Binding-site contacts:
Ligand atom C21 contacts residue HEM1 of chain 1.M at 3.5 Å.
Ligand atom C07 contacts residue VAL296 of chain 1.B at 3.3 Å (hydrophobic).
Ligand atom N02 contacts residue TRP316 of chain 1.B at 2.8 Å (h-bond).
Ligand atom N30 contacts residue VAL64 of chain 1.B at 3.7 Å.
Ligand atom C02 contacts residue HEM1 of chain 1.M at 3.7 Å.
Ligand atom C04 contacts residue HEM1 of chain 1.M at 3.3 Å.
Ligand atom C06 contacts residue PHE313 of chain 1.B at 3.5 Å (hydrophobic).
Ligand atom C09 contacts residue HEM1 of chain 1.M at 3.3 Å.
Ligand atom C06 contacts residue VAL296 of chain 1.B at 3.6 Å (hydrophobic).
Ligand atom C31 contacts residue VAL64 of chain 1.B at 3.4 Å (hydrophobic).
Ligand atom C25 contacts residue HEM1 of chain 1.M at 3.2 Å.
Ligand atom N02 contacts residue GLU321 of chain 1.B at 2.5 Å (salt-bridge).
Ligand atom C05 contacts residue HEM1 of chain 1.M at 3.6 Å.
Ligand atom C24 contacts residue HEM1 of chain 1.M at 3.5 Å.
Ligand atom C03 contacts residue HEM1 of chain 1.M at 3.1 Å.
Ligand atom C26 contacts residue HEM1 of chain 1.M at 3.2 Å.
Ligand atom C31 contacts residue HEM1 of chain 1.M at 3.2 Å.
Ligand atom C24 contacts residue TYR435 of chain 1.B at 3.7 Å (hydrophobic).
Ligand atom C09 contacts residue GLU321 of chain 1.B at 3.4 Å.
Ligand atom C27 contacts residue TYR435 of chain 1.B at 3.6 Å (hydrophobic).
Ligand atom C22 contacts residue HEM1 of chain 1.M at 3.7 Å.
Ligand atom N02 contacts residue MET318 of chain 1.B at 3.8 Å.
Ligand atom C06 contacts residue HEM1 of chain 1.M at 3.2 Å.
Ligand atom C27 contacts residue ASN298 of chain 1.B at 3.4 Å.
Ligand atom C07 contacts residue HEM1 of chain 1.M at 3.5 Å.
Ligand atom N01 contacts residue GLU321 of chain 1.B at 2.7 Å (salt-bridge).
Ligand atom C10 contacts residue GLU321 of chain 1.B at 3.5 Å.
Ligand atom N28 contacts residue TYR435 of chain 1.B at 3.4 Å.
Ligand atom C02 contacts residue GLU321 of chain 1.B at 3.3 Å.
Ligand atom N28 contacts residue MET299 of chain 1.B at 3.8 Å.
Ligand atom O12 contacts residue VAL296 of chain 1.B at 3.6 Å.
Ligand atom N28 contacts residue ASN298 of chain 1.B at 2.8 Å (h-bond).
Ligand atom C23 contacts residue HEM1 of chain 1.M at 3.7 Å.
Ligand atom N02 contacts residue TYR317 of chain 1.B at 3.4 Å.
Ligand atom C31 contacts residue TRP407 of chain 1.B at 3.3 Å (hydrophobic).
Ligand atom C23 contacts residue TYR435 of chain 1.B at 3.7 Å (hydrophobic).
Ligand atom C11 contacts residue HEM1 of chain 1.M at 3.2 Å.
Ligand atom C29 contacts residue TRP407 of chain 1.B at 3.8 Å (hydrophobic).
Ligand atom C31 contacts residue TYR435 of chain 1.B at 3.1 Å (hydrophobic).
Ligand atom C08 contacts residue HEM1 of chain 1.M at 3.7 Å.

This small molecule binds to this protein.
Small molecule (SMILES): CNCc1cc(C#N)cc(OCc2ccc3ccc(N)nc3c2)c1

Sequence of chain 1.B:
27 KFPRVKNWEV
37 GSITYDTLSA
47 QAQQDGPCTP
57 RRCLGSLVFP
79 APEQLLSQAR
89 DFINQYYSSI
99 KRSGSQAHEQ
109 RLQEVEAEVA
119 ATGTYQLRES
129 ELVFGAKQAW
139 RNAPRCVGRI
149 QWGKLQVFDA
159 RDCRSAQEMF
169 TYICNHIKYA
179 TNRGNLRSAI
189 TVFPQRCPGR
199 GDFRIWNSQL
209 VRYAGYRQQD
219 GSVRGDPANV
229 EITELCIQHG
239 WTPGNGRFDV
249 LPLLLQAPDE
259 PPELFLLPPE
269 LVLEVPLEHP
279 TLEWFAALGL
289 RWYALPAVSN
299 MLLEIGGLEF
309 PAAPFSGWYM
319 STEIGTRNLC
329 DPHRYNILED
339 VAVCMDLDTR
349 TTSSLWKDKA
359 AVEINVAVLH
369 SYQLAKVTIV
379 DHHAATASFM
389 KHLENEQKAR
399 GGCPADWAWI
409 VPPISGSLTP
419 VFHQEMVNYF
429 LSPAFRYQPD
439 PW